The protein below binds the small molecule below.
Small molecule (SMILES): CC(=O)N[C@@H]1[C@@H](O)[C@H](O)[C@@H](CO)O[C@H]1O

Binding-site contacts:
Ligand atom C2 contacts residue ASN1211 of chain 1.C at 2.5 Å.
Ligand atom O3 contacts residue ASN881 of chain 1.A at 4.0 Å.
Ligand atom C8 contacts residue VAL1210 of chain 1.C at 4.1 Å (hydrophobic).
Ligand atom C1 contacts residue ASN1211 of chain 1.C at 1.4 Å.
Ligand atom N2 contacts residue ASN1211 of chain 1.C at 2.9 Å (h-bond).
Ligand atom C8 contacts residue ASN1211 of chain 1.C at 4.4 Å.
Ligand atom C5 contacts residue ASN1211 of chain 1.C at 3.7 Å.
Ligand atom C7 contacts residue ASP880 of chain 1.A at 3.9 Å.
Ligand atom O7 contacts residue ASN1211 of chain 1.C at 3.2 Å (h-bond).
Ligand atom C3 contacts residue ASN1211 of chain 1.C at 3.8 Å.
Ligand atom C7 contacts residue ASN1211 of chain 1.C at 3.3 Å.
Ligand atom O5 contacts residue ASN1211 of chain 1.C at 2.4 Å (h-bond).
Ligand atom C8 contacts residue GLN1001 of chain 1.A at 3.4 Å.
Ligand atom C7 contacts residue GLN1001 of chain 1.A at 4.5 Å.
Ligand atom O7 contacts residue ASP880 of chain 1.A at 3.0 Å (salt-bridge).
Ligand atom C8 contacts residue ASN881 of chain 1.A at 4.4 Å.
Ligand atom C4 contacts residue ASN1211 of chain 1.C at 4.2 Å.

Sequence of chain 1.A:
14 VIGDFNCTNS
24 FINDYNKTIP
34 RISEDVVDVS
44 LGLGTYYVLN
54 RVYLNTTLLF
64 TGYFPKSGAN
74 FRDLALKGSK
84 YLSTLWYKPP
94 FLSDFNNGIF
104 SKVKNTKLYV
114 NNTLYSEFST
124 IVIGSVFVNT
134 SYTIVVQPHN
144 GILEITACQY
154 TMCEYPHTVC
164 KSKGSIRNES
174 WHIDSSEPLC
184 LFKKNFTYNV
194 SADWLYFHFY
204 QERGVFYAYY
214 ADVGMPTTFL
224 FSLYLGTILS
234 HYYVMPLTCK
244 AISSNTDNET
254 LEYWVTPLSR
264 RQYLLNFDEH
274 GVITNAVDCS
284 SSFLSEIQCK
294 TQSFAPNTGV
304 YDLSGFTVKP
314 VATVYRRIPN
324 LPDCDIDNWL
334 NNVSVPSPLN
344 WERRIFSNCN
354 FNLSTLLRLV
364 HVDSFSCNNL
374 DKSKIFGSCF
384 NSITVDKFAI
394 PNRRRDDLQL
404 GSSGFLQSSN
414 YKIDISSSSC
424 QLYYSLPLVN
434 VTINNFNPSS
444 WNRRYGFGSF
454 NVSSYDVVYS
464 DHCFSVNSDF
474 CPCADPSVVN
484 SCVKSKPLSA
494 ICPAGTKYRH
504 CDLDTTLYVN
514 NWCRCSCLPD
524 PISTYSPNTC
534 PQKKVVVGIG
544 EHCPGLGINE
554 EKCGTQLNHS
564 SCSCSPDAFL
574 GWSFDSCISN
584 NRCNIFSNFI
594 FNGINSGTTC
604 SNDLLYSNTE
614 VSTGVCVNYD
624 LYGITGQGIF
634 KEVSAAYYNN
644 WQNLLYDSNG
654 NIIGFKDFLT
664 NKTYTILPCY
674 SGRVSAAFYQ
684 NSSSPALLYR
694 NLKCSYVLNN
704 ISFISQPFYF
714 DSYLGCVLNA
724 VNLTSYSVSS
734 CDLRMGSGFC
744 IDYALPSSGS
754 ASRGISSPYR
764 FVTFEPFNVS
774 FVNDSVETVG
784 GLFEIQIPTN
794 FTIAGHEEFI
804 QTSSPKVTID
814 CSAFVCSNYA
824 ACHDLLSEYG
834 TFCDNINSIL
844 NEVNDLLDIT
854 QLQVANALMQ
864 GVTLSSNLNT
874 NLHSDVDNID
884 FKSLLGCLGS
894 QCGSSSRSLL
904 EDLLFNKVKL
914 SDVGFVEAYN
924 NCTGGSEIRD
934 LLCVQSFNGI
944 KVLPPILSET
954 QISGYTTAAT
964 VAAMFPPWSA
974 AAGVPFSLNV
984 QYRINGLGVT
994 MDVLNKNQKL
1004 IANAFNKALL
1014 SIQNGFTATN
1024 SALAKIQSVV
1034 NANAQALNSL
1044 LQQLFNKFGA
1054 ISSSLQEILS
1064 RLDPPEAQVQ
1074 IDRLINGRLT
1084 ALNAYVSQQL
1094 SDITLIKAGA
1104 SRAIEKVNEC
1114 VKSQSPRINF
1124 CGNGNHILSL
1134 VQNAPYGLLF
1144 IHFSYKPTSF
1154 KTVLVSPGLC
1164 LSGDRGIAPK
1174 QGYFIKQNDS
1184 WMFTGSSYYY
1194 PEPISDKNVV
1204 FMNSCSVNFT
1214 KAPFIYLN

Sequence of chain 1.C:
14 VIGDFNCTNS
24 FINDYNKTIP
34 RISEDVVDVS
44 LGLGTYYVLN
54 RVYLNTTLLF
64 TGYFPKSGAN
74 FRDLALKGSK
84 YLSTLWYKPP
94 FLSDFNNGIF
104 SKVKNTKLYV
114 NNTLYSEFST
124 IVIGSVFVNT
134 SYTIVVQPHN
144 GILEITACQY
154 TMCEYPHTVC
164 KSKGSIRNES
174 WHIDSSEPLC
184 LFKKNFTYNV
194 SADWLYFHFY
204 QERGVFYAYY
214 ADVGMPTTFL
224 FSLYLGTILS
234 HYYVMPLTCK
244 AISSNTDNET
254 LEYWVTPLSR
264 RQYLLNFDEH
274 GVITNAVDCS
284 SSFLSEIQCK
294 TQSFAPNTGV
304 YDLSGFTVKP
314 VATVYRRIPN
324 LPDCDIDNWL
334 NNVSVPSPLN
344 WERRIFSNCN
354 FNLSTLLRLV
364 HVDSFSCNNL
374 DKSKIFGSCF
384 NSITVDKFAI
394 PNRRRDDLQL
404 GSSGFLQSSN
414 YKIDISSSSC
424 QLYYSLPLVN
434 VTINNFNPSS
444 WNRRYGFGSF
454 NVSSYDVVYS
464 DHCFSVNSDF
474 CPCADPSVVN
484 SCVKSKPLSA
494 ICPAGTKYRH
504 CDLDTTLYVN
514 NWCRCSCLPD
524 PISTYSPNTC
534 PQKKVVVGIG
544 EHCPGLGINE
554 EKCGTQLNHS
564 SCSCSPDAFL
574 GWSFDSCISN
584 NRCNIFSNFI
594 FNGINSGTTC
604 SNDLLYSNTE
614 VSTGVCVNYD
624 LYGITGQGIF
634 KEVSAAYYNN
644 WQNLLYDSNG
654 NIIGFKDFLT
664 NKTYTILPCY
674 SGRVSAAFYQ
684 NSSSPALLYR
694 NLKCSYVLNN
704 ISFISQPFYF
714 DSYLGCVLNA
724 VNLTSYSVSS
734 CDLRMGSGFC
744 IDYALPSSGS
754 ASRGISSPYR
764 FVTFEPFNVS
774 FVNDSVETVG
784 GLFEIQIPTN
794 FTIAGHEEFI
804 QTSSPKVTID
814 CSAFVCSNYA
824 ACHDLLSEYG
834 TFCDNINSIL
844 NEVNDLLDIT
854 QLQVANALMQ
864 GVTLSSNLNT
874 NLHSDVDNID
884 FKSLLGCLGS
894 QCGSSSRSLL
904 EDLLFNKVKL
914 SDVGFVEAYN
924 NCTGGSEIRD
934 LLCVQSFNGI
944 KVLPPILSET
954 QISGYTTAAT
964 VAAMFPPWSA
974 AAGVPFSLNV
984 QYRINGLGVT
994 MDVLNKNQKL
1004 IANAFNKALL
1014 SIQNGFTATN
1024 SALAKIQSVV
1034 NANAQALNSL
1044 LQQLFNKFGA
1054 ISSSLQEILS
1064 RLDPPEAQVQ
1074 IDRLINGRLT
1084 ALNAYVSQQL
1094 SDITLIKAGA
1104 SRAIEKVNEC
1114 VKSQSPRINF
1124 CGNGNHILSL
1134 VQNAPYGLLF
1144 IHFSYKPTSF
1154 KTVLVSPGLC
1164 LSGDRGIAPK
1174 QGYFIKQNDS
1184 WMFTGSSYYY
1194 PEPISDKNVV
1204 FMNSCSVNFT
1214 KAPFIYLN